Sequence of chain 1.B:
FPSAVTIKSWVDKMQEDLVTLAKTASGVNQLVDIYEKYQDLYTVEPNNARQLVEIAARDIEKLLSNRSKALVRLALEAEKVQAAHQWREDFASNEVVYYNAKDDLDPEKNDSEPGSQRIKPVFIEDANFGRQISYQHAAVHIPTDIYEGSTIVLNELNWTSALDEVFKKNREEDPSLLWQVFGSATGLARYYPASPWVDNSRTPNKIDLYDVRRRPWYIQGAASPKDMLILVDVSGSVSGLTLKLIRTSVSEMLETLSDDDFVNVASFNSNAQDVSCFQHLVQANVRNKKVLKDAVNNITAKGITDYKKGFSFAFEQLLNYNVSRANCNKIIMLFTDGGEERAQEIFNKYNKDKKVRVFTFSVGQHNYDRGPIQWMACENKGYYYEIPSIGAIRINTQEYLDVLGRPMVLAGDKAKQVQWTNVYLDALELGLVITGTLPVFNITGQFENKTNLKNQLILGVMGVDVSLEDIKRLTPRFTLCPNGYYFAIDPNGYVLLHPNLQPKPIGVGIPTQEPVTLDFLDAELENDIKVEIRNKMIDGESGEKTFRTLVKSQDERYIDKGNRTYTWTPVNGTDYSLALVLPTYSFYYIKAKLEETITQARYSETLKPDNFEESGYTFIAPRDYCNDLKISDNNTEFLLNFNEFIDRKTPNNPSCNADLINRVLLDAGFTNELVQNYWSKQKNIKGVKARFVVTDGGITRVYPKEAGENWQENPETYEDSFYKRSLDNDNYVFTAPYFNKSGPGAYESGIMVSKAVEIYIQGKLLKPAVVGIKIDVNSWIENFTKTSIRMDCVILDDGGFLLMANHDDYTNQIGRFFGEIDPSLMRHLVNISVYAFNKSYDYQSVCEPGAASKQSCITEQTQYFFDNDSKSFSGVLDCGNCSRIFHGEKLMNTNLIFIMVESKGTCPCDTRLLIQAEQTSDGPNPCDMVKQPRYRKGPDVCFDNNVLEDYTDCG

The small molecule below binds the protein below.
Small molecule (SMILES): CC(=O)N[C@@H]1[C@@H](O)[C@H](O)[C@@H](CO)O[C@H]1O

Binding-site contacts:
Ligand atom N2 contacts residue ASN888 of chain 1.B at 2.9 Å (h-bond).
Ligand atom C3 contacts residue ASN888 of chain 1.B at 3.8 Å.
Ligand atom O5 contacts residue ASN888 of chain 1.B at 2.4 Å (h-bond).
Ligand atom O7 contacts residue ASN888 of chain 1.B at 3.8 Å.
Ligand atom C2 contacts residue ASN888 of chain 1.B at 2.5 Å.
Ligand atom C5 contacts residue ASN888 of chain 1.B at 3.7 Å.
Ligand atom C8 contacts residue ASN888 of chain 1.B at 3.5 Å.
Ligand atom C7 contacts residue ASN888 of chain 1.B at 3.5 Å.
Ligand atom C4 contacts residue ASN888 of chain 1.B at 4.2 Å.
Ligand atom C1 contacts residue ASN888 of chain 1.B at 1.4 Å.